A small-molecule ligand and the protein it binds are described below.
Small molecule (SMILES): O=C(NCc1ccc(Cl)cc1Cl)c1ccccc1C(F)(F)F

Binding-site contacts:
Ligand atom CAN contacts residue LEU60 of chain 1.C at 4.1 Å (hydrophobic).
Ligand atom CAU contacts residue ARG76 of chain 1.C at 3.7 Å.
Ligand atom CAJ contacts residue ASP106 of chain 1.D at 4.2 Å.
Ligand atom OAA contacts residue TRP197 of chain 1.B at 3.1 Å (h-bond).
Ligand atom CAG contacts residue ARG76 of chain 1.C at 3.6 Å.
Ligand atom CAI contacts residue SER72 of chain 1.C at 3.7 Å.
Ligand atom FAC contacts residue ARG76 of chain 1.C at 3.2 Å.
Ligand atom FAC contacts residue TRP197 of chain 1.B at 3.5 Å.
Ligand atom CAK contacts residue LEU60 of chain 1.C at 4.1 Å (hydrophobic).
Ligand atom FAD contacts residue SER194 of chain 1.B at 3.5 Å.
Ligand atom CAH contacts residue HIS240 of chain 1.B at 3.8 Å.
Ligand atom CAG contacts residue SER72 of chain 1.C at 3.0 Å.
Ligand atom CAV contacts residue ARG76 of chain 1.C at 4.0 Å.
Ligand atom CLF contacts residue MET70 of chain 1.C at 4.0 Å.
Ligand atom CAV contacts residue TRP197 of chain 1.B at 3.8 Å (hydrophobic).
Ligand atom FAB contacts residue TRP197 of chain 1.B at 2.7 Å.
Ligand atom CLF contacts residue TRP69 of chain 1.C at 3.5 Å.
Ligand atom FAB contacts residue PRO193 of chain 1.B at 3.2 Å.
Ligand atom CAJ contacts residue ARG76 of chain 1.C at 3.4 Å.
Ligand atom FAB contacts residue SER194 of chain 1.B at 3.6 Å.
Ligand atom FAC contacts residue ASP106 of chain 1.D at 3.3 Å.
Ligand atom FAD contacts residue ASP106 of chain 1.D at 3.9 Å.
Ligand atom CAS contacts residue LEU60 of chain 1.C at 3.8 Å (hydrophobic).
Ligand atom NAO contacts residue PRO193 of chain 1.B at 3.9 Å.
Ligand atom CAL contacts residue TRP197 of chain 1.B at 4.0 Å (hydrophobic).
Ligand atom CAN contacts residue PRO193 of chain 1.B at 3.9 Å (hydrophobic).
Ligand atom CAH contacts residue ARG76 of chain 1.C at 3.5 Å.
Ligand atom OAA contacts residue TYR107 of chain 1.D at 2.7 Å (h-bond).
Ligand atom CLF contacts residue GLY73 of chain 1.C at 3.6 Å.
Ligand atom CAJ contacts residue HIS240 of chain 1.B at 3.6 Å.
Ligand atom FAD contacts residue HIS240 of chain 1.B at 3.6 Å.
Ligand atom FAC contacts residue TYR107 of chain 1.D at 3.3 Å.
Ligand atom CAP contacts residue TYR107 of chain 1.D at 3.4 Å (hydrophobic).
Ligand atom CAL contacts residue LEU60 of chain 1.C at 3.8 Å (hydrophobic).
Ligand atom CAH contacts residue SER72 of chain 1.C at 3.5 Å.
Ligand atom CAI contacts residue ARG76 of chain 1.C at 4.0 Å.
Ligand atom CAP contacts residue TRP197 of chain 1.B at 4.0 Å (hydrophobic).
Ligand atom CAU contacts residue TYR107 of chain 1.D at 4.0 Å (hydrophobic).
Ligand atom CAT contacts residue TYR107 of chain 1.D at 3.6 Å (hydrophobic).
Ligand atom CAI contacts residue TYR107 of chain 1.D at 4.2 Å (hydrophobic).

Sequence of chain 1.B:
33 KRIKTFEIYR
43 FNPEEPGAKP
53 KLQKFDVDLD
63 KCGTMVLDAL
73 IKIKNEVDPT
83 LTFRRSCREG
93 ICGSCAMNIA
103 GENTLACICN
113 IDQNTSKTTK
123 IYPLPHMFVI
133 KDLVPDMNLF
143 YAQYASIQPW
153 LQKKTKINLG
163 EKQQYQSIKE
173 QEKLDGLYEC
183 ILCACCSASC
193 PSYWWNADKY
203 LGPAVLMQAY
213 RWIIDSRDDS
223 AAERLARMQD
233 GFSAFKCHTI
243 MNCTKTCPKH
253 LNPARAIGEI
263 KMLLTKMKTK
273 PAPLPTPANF

Sequence of chain 1.D:
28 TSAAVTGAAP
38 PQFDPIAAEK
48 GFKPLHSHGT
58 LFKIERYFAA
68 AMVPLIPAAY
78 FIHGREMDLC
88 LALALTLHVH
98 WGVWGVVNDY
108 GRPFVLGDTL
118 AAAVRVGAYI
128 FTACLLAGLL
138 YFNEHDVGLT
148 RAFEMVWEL

Sequence of chain 1.C:
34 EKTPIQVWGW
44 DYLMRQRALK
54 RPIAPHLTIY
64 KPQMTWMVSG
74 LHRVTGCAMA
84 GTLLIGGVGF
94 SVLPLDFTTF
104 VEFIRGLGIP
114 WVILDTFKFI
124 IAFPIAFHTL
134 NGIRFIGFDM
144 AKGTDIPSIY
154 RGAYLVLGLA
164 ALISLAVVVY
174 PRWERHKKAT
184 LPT